Sequence of chain 1.D:
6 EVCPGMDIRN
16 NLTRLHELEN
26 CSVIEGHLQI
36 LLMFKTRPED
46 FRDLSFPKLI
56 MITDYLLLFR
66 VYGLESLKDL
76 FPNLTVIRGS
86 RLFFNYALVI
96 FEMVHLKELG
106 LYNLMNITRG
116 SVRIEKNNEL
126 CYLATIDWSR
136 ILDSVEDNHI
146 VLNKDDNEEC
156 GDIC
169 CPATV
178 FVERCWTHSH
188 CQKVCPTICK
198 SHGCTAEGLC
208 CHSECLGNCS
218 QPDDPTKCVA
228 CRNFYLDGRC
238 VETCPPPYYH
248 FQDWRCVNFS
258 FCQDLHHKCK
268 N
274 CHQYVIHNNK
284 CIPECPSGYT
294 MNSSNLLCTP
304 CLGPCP

The protein below binds the small molecule below.
Small molecule (SMILES): CC(=O)N[C@@H]1[C@@H](O)[C@H](O)[C@@H](CO)O[C@H]1O

Binding-site contacts:
Ligand atom C2 contacts residue ASP138 of chain 1.D at 4.0 Å.
Ligand atom O7 contacts residue ASN111 of chain 1.D at 4.1 Å.
Ligand atom O5 contacts residue THR113 of chain 1.D at 4.3 Å.
Ligand atom C2 contacts residue ASN111 of chain 1.D at 2.4 Å.
Ligand atom C7 contacts residue ARG135 of chain 1.D at 3.9 Å.
Ligand atom C8 contacts residue ARG135 of chain 1.D at 3.5 Å.
Ligand atom C3 contacts residue ASP138 of chain 1.D at 3.4 Å.
Ligand atom O7 contacts residue SER198 of chain 1.D at 4.0 Å.
Ligand atom C3 contacts residue ASN111 of chain 1.D at 3.7 Å.
Ligand atom C4 contacts residue SER198 of chain 1.D at 4.1 Å.
Ligand atom C6 contacts residue LEU213 of chain 1.D at 4.2 Å (hydrophobic).
Ligand atom C7 contacts residue ASN111 of chain 1.D at 3.8 Å.
Ligand atom C7 contacts residue ASP138 of chain 1.D at 3.6 Å.
Ligand atom C5 contacts residue ASN111 of chain 1.D at 3.7 Å.
Ligand atom C1 contacts residue LEU213 of chain 1.D at 4.4 Å (hydrophobic).
Ligand atom O5 contacts residue ASN111 of chain 1.D at 2.3 Å (h-bond).
Ligand atom C7 contacts residue ILE136 of chain 1.D at 4.1 Å (hydrophobic).
Ligand atom O6 contacts residue LEU213 of chain 1.D at 3.5 Å.
Ligand atom C8 contacts residue ASP138 of chain 1.D at 3.4 Å.
Ligand atom C1 contacts residue SER198 of chain 1.D at 4.1 Å.
Ligand atom C5 contacts residue THR113 of chain 1.D at 4.2 Å.
Ligand atom N2 contacts residue ASN111 of chain 1.D at 2.9 Å (h-bond).
Ligand atom O6 contacts residue SER198 of chain 1.D at 3.4 Å (h-bond).
Ligand atom O3 contacts residue ASP138 of chain 1.D at 2.8 Å (salt-bridge).
Ligand atom O7 contacts residue ARG135 of chain 1.D at 3.9 Å.
Ligand atom C8 contacts residue ILE136 of chain 1.D at 3.7 Å (hydrophobic).
Ligand atom O6 contacts residue ARG229 of chain 1.D at 3.4 Å.
Ligand atom O5 contacts residue SER198 of chain 1.D at 4.0 Å.
Ligand atom C4 contacts residue ASN111 of chain 1.D at 4.2 Å.
Ligand atom C1 contacts residue ILE136 of chain 1.D at 4.4 Å (hydrophobic).
Ligand atom C8 contacts residue LEU137 of chain 1.D at 3.5 Å (hydrophobic).
Ligand atom C5 contacts residue SER198 of chain 1.D at 4.5 Å.
Ligand atom O4 contacts residue ASP138 of chain 1.D at 4.2 Å.
Ligand atom C8 contacts residue SER134 of chain 1.D at 3.4 Å.
Ligand atom N2 contacts residue ASP138 of chain 1.D at 3.3 Å (salt-bridge).
Ligand atom C6 contacts residue THR113 of chain 1.D at 4.0 Å.
Ligand atom C2 contacts residue SER198 of chain 1.D at 3.7 Å.
Ligand atom N2 contacts residue ILE136 of chain 1.D at 3.7 Å.
Ligand atom O5 contacts residue LEU213 of chain 1.D at 3.6 Å.
Ligand atom C1 contacts residue ASN111 of chain 1.D at 1.4 Å.